Binding-site contacts:
Ligand atom C29 contacts residue ALA147 of chain 1.A at 3.7 Å (hydrophobic).
Ligand atom C1 contacts residue TYR38 of chain 1.A at 3.5 Å (hydrophobic).
Ligand atom C30 contacts residue VAL144 of chain 1.A at 3.6 Å (hydrophobic).
Ligand atom C10 contacts residue CYS132 of chain 1.A at 3.5 Å (hydrophobic).
Ligand atom C31 contacts residue ASP143 of chain 1.A at 3.8 Å.
Ligand atom C30 contacts residue LEU74 of chain 1.A at 3.8 Å (hydrophobic).
Ligand atom C38 contacts residue ALA75 of chain 1.A at 3.8 Å (hydrophobic).
Ligand atom C3 contacts residue SER81 of chain 1.A at 3.6 Å.
Ligand atom C40 contacts residue TYR38 of chain 1.A at 3.8 Å (hydrophobic).
Ligand atom C28 contacts residue ALA147 of chain 1.A at 3.3 Å (hydrophobic).
Ligand atom C38 contacts residue VAL78 of chain 1.A at 3.6 Å (hydrophobic).
Ligand atom O2 contacts residue ARG118 of chain 1.A at 2.9 Å (salt-bridge).
Ligand atom C3 contacts residue ARG118 of chain 1.A at 3.7 Å.
Ligand atom C10 contacts residue SER122 of chain 1.A at 3.8 Å.
Ligand atom C38 contacts residue LEU74 of chain 1.A at 3.8 Å (hydrophobic).
Ligand atom O3 contacts residue HIS241 of chain 1.A at 2.9 Å (h-bond).
Ligand atom C25 contacts residue GLN244 of chain 1.A at 3.6 Å.
Ligand atom C7 contacts residue SER119 of chain 1.A at 3.5 Å.
Ligand atom C34 contacts residue LEU71 of chain 1.A at 3.8 Å (hydrophobic).
Ligand atom O1 contacts residue SER119 of chain 1.A at 3.4 Å.
Ligand atom C21 contacts residue HIS241 of chain 1.A at 3.8 Å.
Ligand atom C40 contacts residue ARG118 of chain 1.A at 3.5 Å.
Ligand atom O2 contacts residue SER81 of chain 1.A at 2.7 Å (h-bond).
Ligand atom C5 contacts residue SER119 of chain 1.A at 3.8 Å.
Ligand atom C36 contacts residue TYR245 of chain 1.A at 3.8 Å (hydrophobic).
Ligand atom C30 contacts residue ASP143 of chain 1.A at 3.4 Å.
Ligand atom C4 contacts residue SER81 of chain 1.A at 3.6 Å.
Ligand atom C1 contacts residue TYR42 of chain 1.A at 3.9 Å (hydrophobic).
Ligand atom C26 contacts residue ALA147 of chain 1.A at 3.5 Å (hydrophobic).
Ligand atom C29 contacts residue VAL144 of chain 1.A at 3.5 Å (hydrophobic).
Ligand atom O1 contacts residue SER122 of chain 1.A at 3.2 Å (h-bond).
Ligand atom C12 contacts residue VAL144 of chain 1.A at 3.4 Å (hydrophobic).
Ligand atom O3 contacts residue GLN244 of chain 1.A at 2.9 Å (h-bond).
Ligand atom C27 contacts residue LEU71 of chain 1.A at 3.5 Å (hydrophobic).
Ligand atom O1 contacts residue TYR38 of chain 1.A at 2.8 Å (h-bond).
Ligand atom C6 contacts residue SER119 of chain 1.A at 3.6 Å.
Ligand atom C23 contacts residue GLN244 of chain 1.A at 3.8 Å.
Ligand atom C33 contacts residue ALA147 of chain 1.A at 3.6 Å (hydrophobic).
Ligand atom C26 contacts residue GLN244 of chain 1.A at 3.5 Å.
Ligand atom C9 contacts residue TRP130 of chain 1.A at 3.4 Å (hydrophobic).

Sequence of chain 1.A:
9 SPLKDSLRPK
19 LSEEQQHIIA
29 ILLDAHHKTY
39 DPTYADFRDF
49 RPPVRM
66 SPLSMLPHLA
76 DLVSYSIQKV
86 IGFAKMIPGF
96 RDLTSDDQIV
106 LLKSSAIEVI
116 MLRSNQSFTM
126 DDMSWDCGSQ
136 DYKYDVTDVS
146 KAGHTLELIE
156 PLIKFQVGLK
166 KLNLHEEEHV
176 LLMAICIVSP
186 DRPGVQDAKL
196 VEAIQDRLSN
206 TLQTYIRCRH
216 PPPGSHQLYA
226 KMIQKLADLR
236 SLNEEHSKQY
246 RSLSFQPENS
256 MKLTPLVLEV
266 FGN

This small molecule binds to this protein.
Small molecule (SMILES): C=C1[C@H](O)CC(=C/C=C2\CCC[C@]3(C)[C@@H]([C@H](C)CCCC(O)(Cc4ccccc4)Cc4ccccc4)CC[C@@H]23)C[C@H]1O